A protein and the small-molecule ligand that binds it are described below.
Small molecule (SMILES): CC(=O)N[C@@H]1[C@@H](O)[C@H](O)[C@@H](CO)O[C@H]1O

Sequence of chain 3.A:
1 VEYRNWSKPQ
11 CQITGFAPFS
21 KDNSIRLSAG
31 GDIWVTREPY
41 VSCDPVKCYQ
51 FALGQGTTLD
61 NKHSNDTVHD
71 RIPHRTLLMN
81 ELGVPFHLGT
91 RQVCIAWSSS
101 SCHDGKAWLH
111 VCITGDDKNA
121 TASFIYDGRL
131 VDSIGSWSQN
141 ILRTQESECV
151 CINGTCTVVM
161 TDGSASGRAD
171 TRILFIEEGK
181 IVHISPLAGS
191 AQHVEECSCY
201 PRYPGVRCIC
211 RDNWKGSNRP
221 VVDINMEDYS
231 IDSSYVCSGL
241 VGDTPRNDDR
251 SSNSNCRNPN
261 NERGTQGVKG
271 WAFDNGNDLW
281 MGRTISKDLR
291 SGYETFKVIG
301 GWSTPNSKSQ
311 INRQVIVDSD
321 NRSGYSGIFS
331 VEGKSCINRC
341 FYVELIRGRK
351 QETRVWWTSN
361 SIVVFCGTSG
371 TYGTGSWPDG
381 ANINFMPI

Binding-site contacts:
Ligand atom O7 contacts residue NAG1 of chain 3.E at 3.4 Å.
Ligand atom C7 contacts residue NAG1 of chain 3.E at 4.3 Å.
Ligand atom C7 contacts residue SER7 of chain 3.A at 3.6 Å.
Ligand atom C6 contacts residue GLU2 of chain 3.A at 3.9 Å.
Ligand atom C1 contacts residue SER7 of chain 3.A at 3.5 Å.
Ligand atom O7 contacts residue TYR203 of chain 3.A at 4.1 Å.
Ligand atom C2 contacts residue SER7 of chain 3.A at 4.0 Å.
Ligand atom N2 contacts residue ASN5 of chain 3.A at 3.0 Å (h-bond).
Ligand atom C1 contacts residue ASN5 of chain 3.A at 1.4 Å.
Ligand atom C7 contacts residue TYR203 of chain 3.A at 4.1 Å (hydrophobic).
Ligand atom C5 contacts residue ASN5 of chain 3.A at 3.7 Å.
Ligand atom C8 contacts residue SER7 of chain 3.A at 3.7 Å.
Ligand atom O7 contacts residue SER7 of chain 3.A at 4.3 Å.
Ligand atom C7 contacts residue ASN5 of chain 3.A at 3.1 Å.
Ligand atom C2 contacts residue ASN5 of chain 3.A at 2.5 Å.
Ligand atom O5 contacts residue ASN5 of chain 3.A at 2.3 Å (h-bond).
Ligand atom C4 contacts residue ASN5 of chain 3.A at 4.2 Å.
Ligand atom C3 contacts residue ASN5 of chain 3.A at 3.8 Å.
Ligand atom O6 contacts residue GLU2 of chain 3.A at 2.9 Å (salt-bridge).
Ligand atom O7 contacts residue ASN5 of chain 3.A at 2.8 Å (h-bond).
Ligand atom C8 contacts residue TYR203 of chain 3.A at 3.2 Å (hydrophobic).
Ligand atom N2 contacts residue SER7 of chain 3.A at 3.3 Å (h-bond).
Ligand atom C8 contacts residue ASN5 of chain 3.A at 4.4 Å.